Sequence of chain 2.B:
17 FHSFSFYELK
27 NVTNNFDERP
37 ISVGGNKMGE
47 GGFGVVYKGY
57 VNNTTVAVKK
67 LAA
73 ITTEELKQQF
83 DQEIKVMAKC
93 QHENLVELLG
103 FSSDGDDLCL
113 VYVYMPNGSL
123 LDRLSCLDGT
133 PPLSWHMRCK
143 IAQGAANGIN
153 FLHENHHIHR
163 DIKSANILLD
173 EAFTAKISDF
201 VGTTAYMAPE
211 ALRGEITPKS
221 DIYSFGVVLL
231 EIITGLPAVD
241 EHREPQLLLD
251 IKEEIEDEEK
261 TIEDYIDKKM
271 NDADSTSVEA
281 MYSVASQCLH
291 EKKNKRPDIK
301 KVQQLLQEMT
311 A

This small molecule binds to this protein.
Small molecule (SMILES): Cc1ccc(C(=O)Nc2ccc(CN3CCN(C)CC3)c(C(F)(F)F)c2)cc1C#Cc1cnc2cccnn12

Binding-site contacts:
Ligand atom O1 contacts residue SER180 of chain 2.B at 3.1 Å.
Ligand atom N1 contacts residue MET117 of chain 2.B at 2.9 Å (h-bond).
Ligand atom F1 contacts residue VAL98 of chain 2.B at 3.3 Å.
Ligand atom N1 contacts residue TYR116 of chain 2.B at 3.4 Å.
Ligand atom O1 contacts residue VAL98 of chain 2.B at 3.3 Å.
Ligand atom C22 contacts residue ILE160 of chain 2.B at 3.0 Å (hydrophobic).
Ligand atom C23 contacts residue ASP181 of chain 2.B at 3.5 Å.
Ligand atom C13 contacts residue GLU85 of chain 2.B at 3.6 Å.
Ligand atom C12 contacts residue ASP181 of chain 2.B at 3.0 Å.
Ligand atom O1 contacts residue ASP181 of chain 2.B at 2.5 Å (salt-bridge).
Ligand atom C24 contacts residue ASP181 of chain 2.B at 3.4 Å.
Ligand atom N4 contacts residue ILE160 of chain 2.B at 3.4 Å (h-bond).
Ligand atom C83 contacts residue MET44 of chain 2.B at 3.5 Å (hydrophobic).
Ligand atom C25 contacts residue HIS161 of chain 2.B at 3.4 Å.
Ligand atom C81 contacts residue MET44 of chain 2.B at 3.5 Å (hydrophobic).
Ligand atom F1 contacts residue ILE179 of chain 2.B at 3.3 Å.
Ligand atom C23 contacts residue HIS161 of chain 2.B at 3.2 Å.
Ligand atom C6 contacts residue TYR114 of chain 2.B at 3.5 Å (hydrophobic).
Ligand atom C1 contacts residue ALA63 of chain 2.B at 3.5 Å (hydrophobic).
Ligand atom C10 contacts residue PHE182 of chain 2.B at 3.5 Å (hydrophobic).
Ligand atom C14 contacts residue GLU85 of chain 2.B at 2.9 Å.
Ligand atom N81 contacts residue MET44 of chain 2.B at 3.5 Å.
Ligand atom C9 contacts residue ASP181 of chain 2.B at 3.5 Å.
Ligand atom N2 contacts residue TYR114 of chain 2.B at 3.3 Å (h-bond).
Ligand atom N82 contacts residue MET44 of chain 2.B at 3.5 Å.
Ligand atom C82 contacts residue MET44 of chain 2.B at 3.5 Å (hydrophobic).
Ligand atom C25 contacts residue ILE160 of chain 2.B at 3.0 Å (hydrophobic).
Ligand atom C8 contacts residue TYR114 of chain 2.B at 3.4 Å (hydrophobic).
Ligand atom C17 contacts residue MET89 of chain 2.B at 3.5 Å (hydrophobic).
Ligand atom C1 contacts residue VAL115 of chain 2.B at 3.4 Å (hydrophobic).
Ligand atom C18 contacts residue ASP181 of chain 2.B at 3.5 Å.
Ligand atom C16 contacts residue MET89 of chain 2.B at 3.5 Å (hydrophobic).
Ligand atom N2 contacts residue GLU85 of chain 2.B at 3.2 Å (salt-bridge).
Ligand atom C4 contacts residue PHE182 of chain 2.B at 3.5 Å (hydrophobic).
Ligand atom C5 contacts residue PHE182 of chain 2.B at 3.5 Å (hydrophobic).
Ligand atom N82 contacts residue LEU170 of chain 2.B at 3.5 Å.
Ligand atom F3 contacts residue HIS161 of chain 2.B at 3.6 Å.
Ligand atom N2 contacts residue ASP181 of chain 2.B at 3.3 Å (salt-bridge).
Ligand atom C84 contacts residue MET44 of chain 2.B at 3.5 Å (hydrophobic).
Ligand atom C7 contacts residue TYR114 of chain 2.B at 3.4 Å (hydrophobic).